A small-molecule ligand and the protein it binds are described below.
Small molecule (SMILES): CCOc1ccc(C(=O)O)cc1

Sequence of chain 1.A:
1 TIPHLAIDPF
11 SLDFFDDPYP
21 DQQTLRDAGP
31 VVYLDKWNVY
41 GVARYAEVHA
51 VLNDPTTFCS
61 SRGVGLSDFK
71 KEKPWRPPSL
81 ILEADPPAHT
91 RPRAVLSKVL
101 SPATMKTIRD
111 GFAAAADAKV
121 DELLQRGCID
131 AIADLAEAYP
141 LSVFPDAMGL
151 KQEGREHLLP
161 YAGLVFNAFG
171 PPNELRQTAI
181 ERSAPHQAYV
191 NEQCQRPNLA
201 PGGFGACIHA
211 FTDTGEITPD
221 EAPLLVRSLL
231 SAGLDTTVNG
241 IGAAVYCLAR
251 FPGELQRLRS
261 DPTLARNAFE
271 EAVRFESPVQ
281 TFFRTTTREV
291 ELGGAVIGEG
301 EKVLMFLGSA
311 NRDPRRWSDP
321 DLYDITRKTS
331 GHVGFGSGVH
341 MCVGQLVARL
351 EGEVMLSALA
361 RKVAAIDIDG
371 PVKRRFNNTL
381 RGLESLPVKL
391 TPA

Binding-site contacts:
Ligand atom C01 contacts residue HEM1 of chain 1.B at 3.4 Å.
Ligand atom C07 contacts residue LEU82 of chain 1.A at 3.7 Å (hydrophobic).
Ligand atom C10 contacts residue SER79 of chain 1.A at 3.5 Å.
Ligand atom C05 contacts residue PHE169 of chain 1.A at 4.1 Å (hydrophobic).
Ligand atom O11 contacts residue SER79 of chain 1.A at 2.6 Å (h-bond).
Ligand atom C04 contacts residue PHE166 of chain 1.A at 4.0 Å (hydrophobic).
Ligand atom C02 contacts residue HEM1 of chain 1.B at 3.4 Å.
Ligand atom O03 contacts residue PHE166 of chain 1.A at 3.2 Å.
Ligand atom C06 contacts residue ALA232 of chain 1.A at 4.0 Å (hydrophobic).
Ligand atom C05 contacts residue PHE166 of chain 1.A at 3.8 Å (hydrophobic).
Ligand atom C02 contacts residue PHE166 of chain 1.A at 4.1 Å (hydrophobic).
Ligand atom O03 contacts residue PHE282 of chain 1.A at 3.8 Å.
Ligand atom C06 contacts residue SER231 of chain 1.A at 3.8 Å.
Ligand atom C10 contacts residue ARG76 of chain 1.A at 4.0 Å.
Ligand atom O03 contacts residue ALA232 of chain 1.A at 3.9 Å.
Ligand atom O11 contacts residue SER228 of chain 1.A at 2.5 Å (h-bond).
Ligand atom C01 contacts residue PHE166 of chain 1.A at 3.7 Å (hydrophobic).
Ligand atom C01 contacts residue PHE282 of chain 1.A at 3.6 Å (hydrophobic).
Ligand atom O12 contacts residue SER228 of chain 1.A at 3.5 Å.
Ligand atom C09 contacts residue HEM1 of chain 1.B at 3.5 Å.
Ligand atom C10 contacts residue SER228 of chain 1.A at 3.3 Å.
Ligand atom C09 contacts residue LEU82 of chain 1.A at 3.9 Å (hydrophobic).
Ligand atom C02 contacts residue PHE282 of chain 1.A at 3.6 Å (hydrophobic).
Ligand atom C08 contacts residue ALA232 of chain 1.A at 3.9 Å (hydrophobic).
Ligand atom C05 contacts residue LEU82 of chain 1.A at 4.0 Å (hydrophobic).
Ligand atom C05 contacts residue ALA232 of chain 1.A at 3.7 Å (hydrophobic).
Ligand atom O12 contacts residue SER231 of chain 1.A at 3.6 Å.
Ligand atom C06 contacts residue LEU82 of chain 1.A at 3.9 Å (hydrophobic).
Ligand atom C01 contacts residue VAL279 of chain 1.A at 3.6 Å (hydrophobic).
Ligand atom C08 contacts residue LEU82 of chain 1.A at 3.8 Å (hydrophobic).
Ligand atom C04 contacts residue ALA232 of chain 1.A at 3.4 Å (hydrophobic).
Ligand atom C07 contacts residue ALA232 of chain 1.A at 4.1 Å (hydrophobic).
Ligand atom C09 contacts residue ALA232 of chain 1.A at 3.5 Å (hydrophobic).
Ligand atom C08 contacts residue HEM1 of chain 1.B at 3.7 Å.
Ligand atom O12 contacts residue ARG76 of chain 1.A at 3.0 Å (salt-bridge).
Ligand atom O12 contacts residue SER79 of chain 1.A at 3.9 Å.
Ligand atom C04 contacts residue LEU82 of chain 1.A at 4.0 Å (hydrophobic).
Ligand atom O11 contacts residue LEU82 of chain 1.A at 3.7 Å.
Ligand atom O11 contacts residue ILE81 of chain 1.A at 3.8 Å.
Ligand atom C06 contacts residue ARG76 of chain 1.A at 4.1 Å.